Binding-site contacts:
Ligand atom O6 contacts residue ARG172 of chain 1.G at 3.5 Å (salt-bridge).
Ligand atom C1 contacts residue ILE174 of chain 1.G at 4.5 Å (hydrophobic).
Ligand atom C5 contacts residue ILE174 of chain 1.G at 4.4 Å (hydrophobic).
Ligand atom C5 contacts residue ASN177 of chain 1.G at 3.7 Å.
Ligand atom O7 contacts residue ASN177 of chain 1.G at 4.1 Å.
Ligand atom O5 contacts residue ARG172 of chain 1.G at 2.8 Å (salt-bridge).
Ligand atom O7 contacts residue ILE174 of chain 1.G at 4.1 Å.
Ligand atom C1 contacts residue ARG172 of chain 1.G at 3.7 Å.
Ligand atom C1 contacts residue ASN177 of chain 1.G at 1.4 Å.
Ligand atom C3 contacts residue ASN177 of chain 1.G at 3.8 Å.
Ligand atom C6 contacts residue ARG172 of chain 1.G at 3.4 Å.
Ligand atom C2 contacts residue ASN177 of chain 1.G at 2.5 Å.
Ligand atom O6 contacts residue VAL155 of chain 1.G at 4.4 Å.
Ligand atom C5 contacts residue ARG172 of chain 1.G at 3.6 Å.
Ligand atom O5 contacts residue ASN177 of chain 1.G at 2.4 Å (h-bond).
Ligand atom C8 contacts residue VAL155 of chain 1.G at 3.7 Å (hydrophobic).
Ligand atom C4 contacts residue ASN177 of chain 1.G at 4.2 Å.
Ligand atom C7 contacts residue ASN177 of chain 1.G at 3.7 Å.
Ligand atom C6 contacts residue VAL155 of chain 1.G at 4.0 Å (hydrophobic).
Ligand atom N2 contacts residue ASN177 of chain 1.G at 2.9 Å (h-bond).

A protein and the small-molecule ligand that binds it are described below.
Small molecule (SMILES): CC(=O)N[C@H]1[C@H](O[C@H]2[C@H](O)[C@@H](NC(C)=O)CO[C@@H]2CO)O[C@H](CO)[C@@H](O)[C@@H]1O

Sequence of chain 1.G:
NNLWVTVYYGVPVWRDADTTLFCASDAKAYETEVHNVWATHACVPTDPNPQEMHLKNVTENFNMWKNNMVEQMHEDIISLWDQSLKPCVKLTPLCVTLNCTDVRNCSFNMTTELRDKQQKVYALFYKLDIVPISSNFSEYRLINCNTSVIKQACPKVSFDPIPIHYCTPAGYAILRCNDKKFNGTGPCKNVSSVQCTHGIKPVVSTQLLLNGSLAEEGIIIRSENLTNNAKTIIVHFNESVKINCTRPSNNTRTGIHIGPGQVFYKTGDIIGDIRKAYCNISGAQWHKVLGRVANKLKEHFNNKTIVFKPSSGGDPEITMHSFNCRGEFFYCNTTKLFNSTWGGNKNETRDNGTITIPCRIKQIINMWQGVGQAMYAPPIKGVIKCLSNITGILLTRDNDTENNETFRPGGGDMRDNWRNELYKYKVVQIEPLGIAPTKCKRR